A small-molecule ligand and the protein it binds are described below.
Small molecule (SMILES): CN1C(=O)CCc2cc3cc(c21)OCCOC[C@H]1CNCCN1c1ncc(Cl)c(n1)N3

Sequence of chain 2.A:
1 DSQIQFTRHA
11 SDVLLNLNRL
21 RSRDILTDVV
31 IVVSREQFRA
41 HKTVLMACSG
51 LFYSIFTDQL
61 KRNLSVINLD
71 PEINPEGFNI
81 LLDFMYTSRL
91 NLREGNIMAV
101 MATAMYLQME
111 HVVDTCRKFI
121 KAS

Sequence of chain 1.A:
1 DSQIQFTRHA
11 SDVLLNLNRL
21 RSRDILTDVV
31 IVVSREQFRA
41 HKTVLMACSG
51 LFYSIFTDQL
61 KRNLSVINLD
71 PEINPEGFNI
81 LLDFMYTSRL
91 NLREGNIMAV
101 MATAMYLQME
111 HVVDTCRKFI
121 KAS

Binding-site contacts:
Ligand atom CL contacts residue TYR53 of chain 2.A at 3.6 Å.
Ligand atom CL contacts residue LEU20 of chain 1.A at 3.8 Å.
Ligand atom O2 contacts residue GLU110 of chain 2.A at 2.9 Å (salt-bridge).
Ligand atom C contacts residue GLY50 of chain 2.A at 3.7 Å.
Ligand atom N5 contacts residue ASN16 of chain 1.A at 3.5 Å (h-bond).
Ligand atom N2 contacts residue ARG19 of chain 1.A at 3.7 Å.
Ligand atom CL contacts residue ASN16 of chain 1.A at 3.5 Å.
Ligand atom C1 contacts residue GLY50 of chain 2.A at 3.5 Å.
Ligand atom CL contacts residue MET46 of chain 2.A at 3.2 Å.
Ligand atom CL contacts residue ALA47 of chain 2.A at 3.6 Å.
Ligand atom C17 contacts residue ASN16 of chain 1.A at 3.5 Å.
Ligand atom C17 contacts residue TYR53 of chain 2.A at 3.3 Å (hydrophobic).
Ligand atom C14 contacts residue ARG19 of chain 1.A at 3.8 Å.
Ligand atom C15 contacts residue TYR53 of chain 2.A at 3.5 Å (hydrophobic).
Ligand atom C19 contacts residue GLU110 of chain 2.A at 3.8 Å.
Ligand atom C17 contacts residue MET46 of chain 2.A at 3.8 Å (hydrophobic).
Ligand atom C5 contacts residue TYR53 of chain 2.A at 3.5 Å (hydrophobic).
Ligand atom N3 contacts residue ARG19 of chain 1.A at 3.4 Å.
Ligand atom C3 contacts residue MET46 of chain 2.A at 3.7 Å (hydrophobic).
Ligand atom N contacts residue GLY50 of chain 2.A at 3.7 Å.
Ligand atom C16 contacts residue TYR53 of chain 2.A at 3.3 Å (hydrophobic).
Ligand atom C20 contacts residue GLU110 of chain 2.A at 3.7 Å.
Ligand atom C15 contacts residue ASN16 of chain 1.A at 3.8 Å.
Ligand atom C12 contacts residue ARG19 of chain 1.A at 3.8 Å.
Ligand atom N5 contacts residue TYR53 of chain 2.A at 3.4 Å.
Ligand atom C contacts residue GLN108 of chain 2.A at 3.8 Å.
Ligand atom C16 contacts residue ASN16 of chain 1.A at 3.5 Å.
Ligand atom C6 contacts residue GLY50 of chain 2.A at 3.4 Å.
Ligand atom C3 contacts residue ASN16 of chain 1.A at 3.8 Å.
Ligand atom O contacts residue GLY50 of chain 2.A at 3.4 Å.
Ligand atom O2 contacts residue GLN108 of chain 2.A at 3.1 Å (h-bond).
Ligand atom C18 contacts residue CYS48 of chain 2.A at 3.4 Å (hydrophobic).
Ligand atom C7 contacts residue TYR53 of chain 2.A at 3.8 Å (hydrophobic).
Ligand atom N contacts residue GLN108 of chain 2.A at 3.4 Å (h-bond).
Ligand atom C20 contacts residue GLN108 of chain 2.A at 3.1 Å.
Ligand atom N4 contacts residue TYR53 of chain 2.A at 3.8 Å.
Ligand atom C4 contacts residue MET46 of chain 2.A at 3.3 Å (hydrophobic).
Ligand atom C19 contacts residue GLN108 of chain 2.A at 3.7 Å.
Ligand atom N3 contacts residue TYR53 of chain 2.A at 3.8 Å.
Ligand atom N5 contacts residue MET46 of chain 2.A at 2.7 Å (h-bond).